Sequence of chain 1.B:
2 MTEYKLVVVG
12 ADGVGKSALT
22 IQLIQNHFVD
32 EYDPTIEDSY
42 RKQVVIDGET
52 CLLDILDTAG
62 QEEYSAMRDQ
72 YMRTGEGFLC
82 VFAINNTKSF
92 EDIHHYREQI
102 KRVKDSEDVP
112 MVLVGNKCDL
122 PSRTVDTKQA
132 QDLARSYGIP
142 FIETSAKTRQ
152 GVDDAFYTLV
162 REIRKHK

The protein below binds the small molecule below.
Small molecule (SMILES): Nc1nc2c(ncn2[C@@H]2O[C@H](CO[P](=O)(O)O[P](=O)(O)CP(=O)(O)O)[C@@H](O)[C@H]2O)c(=O)[nH]1

Binding-site contacts:
Ligand atom PB contacts residue MG1 of chain 1.H at 3.3 Å.
Ligand atom O2B contacts residue GLY14 of chain 1.B at 3.4 Å (h-bond).
Ligand atom O1B contacts residue SER18 of chain 1.B at 3.0 Å (h-bond).
Ligand atom O2G contacts residue PRO35 of chain 1.B at 3.3 Å.
Ligand atom O2G contacts residue ASP13 of chain 1.B at 2.6 Å (salt-bridge).
Ligand atom O3A contacts residue GLY16 of chain 1.B at 3.1 Å (h-bond).
Ligand atom O4' contacts residue LYS118 of chain 1.B at 3.1 Å (salt-bridge).
Ligand atom O2' contacts residue VAL30 of chain 1.B at 2.8 Å (h-bond).
Ligand atom C3' contacts residue GLU32 of chain 1.B at 3.5 Å.
Ligand atom O1A contacts residue SER18 of chain 1.B at 3.4 Å (h-bond).
Ligand atom C3B contacts residue MG1 of chain 1.H at 3.5 Å.
Ligand atom O6 contacts residue ASP120 of chain 1.B at 3.5 Å (salt-bridge).
Ligand atom N2 contacts residue ASP120 of chain 1.B at 2.9 Å (salt-bridge).
Ligand atom O1A contacts residue ALA19 of chain 1.B at 2.8 Å (h-bond).
Ligand atom N1 contacts residue ASP120 of chain 1.B at 2.8 Å (salt-bridge).
Ligand atom O3' contacts residue ASP31 of chain 1.B at 2.9 Å (salt-bridge).
Ligand atom O6 contacts residue LYS118 of chain 1.B at 3.4 Å.
Ligand atom O2' contacts residue PHE29 of chain 1.B at 3.3 Å.
Ligand atom O2' contacts residue ASP31 of chain 1.B at 3.3 Å.
Ligand atom C8 contacts residue GLY16 of chain 1.B at 3.5 Å.
Ligand atom O6 contacts residue ASN117 of chain 1.B at 3.3 Å (h-bond).
Ligand atom PG contacts residue ASP13 of chain 1.B at 3.5 Å.
Ligand atom O1B contacts residue LYS17 of chain 1.B at 3.5 Å (salt-bridge).
Ligand atom O2B contacts residue VAL15 of chain 1.B at 3.3 Å (h-bond).
Ligand atom O6 contacts residue ALA147 of chain 1.B at 2.8 Å (h-bond).
Ligand atom O3G contacts residue LYS17 of chain 1.B at 2.7 Å (salt-bridge).
Ligand atom O2B contacts residue LYS17 of chain 1.B at 2.9 Å (salt-bridge).
Ligand atom O1B contacts residue MG1 of chain 1.H at 2.2 Å.
Ligand atom O3G contacts residue ASP13 of chain 1.B at 3.4 Å.
Ligand atom O3G contacts residue GLY61 of chain 1.B at 2.8 Å (h-bond).
Ligand atom N2 contacts residue LEU121 of chain 1.B at 3.4 Å.
Ligand atom O1A contacts residue GLY16 of chain 1.B at 3.5 Å.
Ligand atom O2B contacts residue GLY16 of chain 1.B at 3.2 Å (h-bond).
Ligand atom PG contacts residue MG1 of chain 1.H at 3.3 Å.
Ligand atom O6 contacts residue SER146 of chain 1.B at 3.5 Å.
Ligand atom N7 contacts residue ASN117 of chain 1.B at 3.0 Å (h-bond).
Ligand atom O1G contacts residue THR36 of chain 1.B at 2.8 Å (h-bond).
Ligand atom C3B contacts residue GLY14 of chain 1.B at 3.4 Å.
Ligand atom C8 contacts residue ALA19 of chain 1.B at 3.5 Å (hydrophobic).
Ligand atom O1G contacts residue MG1 of chain 1.H at 2.0 Å.